A protein and the small-molecule ligand that binds it are described below.
Small molecule (SMILES): CC(=O)N[C@@H]1[C@@H](O)[C@H](O)[C@@H](CO)O[C@H]1O

Sequence of chain 1.A:
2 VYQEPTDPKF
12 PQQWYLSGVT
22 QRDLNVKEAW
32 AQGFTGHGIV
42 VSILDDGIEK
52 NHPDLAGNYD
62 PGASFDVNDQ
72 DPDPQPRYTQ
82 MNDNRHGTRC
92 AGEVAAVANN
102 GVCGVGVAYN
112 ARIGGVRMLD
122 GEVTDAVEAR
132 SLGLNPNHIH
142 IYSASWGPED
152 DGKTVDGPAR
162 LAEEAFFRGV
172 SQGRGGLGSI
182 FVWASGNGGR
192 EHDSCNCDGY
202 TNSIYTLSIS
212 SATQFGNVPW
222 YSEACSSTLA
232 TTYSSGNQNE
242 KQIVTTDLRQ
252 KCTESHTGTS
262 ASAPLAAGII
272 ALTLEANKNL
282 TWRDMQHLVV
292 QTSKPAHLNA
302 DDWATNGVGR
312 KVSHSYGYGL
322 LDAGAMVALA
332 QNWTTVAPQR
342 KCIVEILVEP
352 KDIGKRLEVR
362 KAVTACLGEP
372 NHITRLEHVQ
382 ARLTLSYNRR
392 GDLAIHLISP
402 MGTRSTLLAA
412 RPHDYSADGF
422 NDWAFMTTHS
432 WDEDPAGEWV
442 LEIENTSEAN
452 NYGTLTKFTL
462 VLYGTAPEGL

Binding-site contacts:
Ligand atom C8 contacts residue ASN280 of chain 1.A at 4.0 Å.
Ligand atom C5 contacts residue ASN280 of chain 1.A at 3.7 Å.
Ligand atom C1 contacts residue ASN280 of chain 1.A at 1.4 Å.
Ligand atom C3 contacts residue ASN280 of chain 1.A at 3.8 Å.
Ligand atom C7 contacts residue ASN280 of chain 1.A at 3.1 Å.
Ligand atom C8 contacts residue LYS279 of chain 1.A at 4.2 Å.
Ligand atom C8 contacts residue ASN278 of chain 1.A at 4.2 Å.
Ligand atom N2 contacts residue ASN280 of chain 1.A at 2.9 Å (h-bond).
Ligand atom O7 contacts residue ASN280 of chain 1.A at 3.3 Å (h-bond).
Ligand atom C4 contacts residue ASN280 of chain 1.A at 4.2 Å.
Ligand atom C2 contacts residue ASN280 of chain 1.A at 2.5 Å.
Ligand atom O5 contacts residue ASN280 of chain 1.A at 2.4 Å (h-bond).